Sequence of chain 1.E:
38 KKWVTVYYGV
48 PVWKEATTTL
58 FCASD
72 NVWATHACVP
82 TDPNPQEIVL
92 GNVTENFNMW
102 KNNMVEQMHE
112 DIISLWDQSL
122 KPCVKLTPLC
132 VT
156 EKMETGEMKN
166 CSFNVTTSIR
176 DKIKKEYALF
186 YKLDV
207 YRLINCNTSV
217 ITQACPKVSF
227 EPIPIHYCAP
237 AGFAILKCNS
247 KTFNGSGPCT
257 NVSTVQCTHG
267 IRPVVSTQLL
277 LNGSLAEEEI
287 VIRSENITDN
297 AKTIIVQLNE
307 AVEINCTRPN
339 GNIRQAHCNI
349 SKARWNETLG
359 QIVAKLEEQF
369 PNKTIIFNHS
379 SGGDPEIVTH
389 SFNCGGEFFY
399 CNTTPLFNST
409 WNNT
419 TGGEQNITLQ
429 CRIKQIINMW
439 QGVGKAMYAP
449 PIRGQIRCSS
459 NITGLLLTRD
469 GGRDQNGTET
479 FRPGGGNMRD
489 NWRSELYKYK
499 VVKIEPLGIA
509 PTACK

Binding-site contacts:
Ligand atom C4 contacts residue GLU309 of chain 1.E at 4.3 Å.
Ligand atom C5 contacts residue ASN311 of chain 1.E at 3.7 Å.
Ligand atom C8 contacts residue ASN347 of chain 1.E at 4.4 Å.
Ligand atom C3 contacts residue GLU309 of chain 1.E at 3.8 Å.
Ligand atom C8 contacts residue ASN311 of chain 1.E at 4.5 Å.
Ligand atom C8 contacts residue NAG1 of chain 1.KA at 4.4 Å.
Ligand atom C1 contacts residue ASN311 of chain 1.E at 1.4 Å.
Ligand atom O5 contacts residue ASN311 of chain 1.E at 2.4 Å (h-bond).
Ligand atom N2 contacts residue ASN311 of chain 1.E at 2.9 Å (h-bond).
Ligand atom C6 contacts residue ARG455 of chain 1.E at 4.3 Å.
Ligand atom O7 contacts residue ASN311 of chain 1.E at 3.5 Å (h-bond).
Ligand atom O5 contacts residue ARG455 of chain 1.E at 4.5 Å.
Ligand atom C5 contacts residue GLU309 of chain 1.E at 4.2 Å.
Ligand atom C1 contacts residue GLU309 of chain 1.E at 4.5 Å.
Ligand atom C8 contacts residue ILE348 of chain 1.E at 3.7 Å (hydrophobic).
Ligand atom O4 contacts residue GLU309 of chain 1.E at 4.2 Å.
Ligand atom C8 contacts residue SER349 of chain 1.E at 3.4 Å.
Ligand atom O7 contacts residue NAG1 of chain 1.KA at 3.6 Å.
Ligand atom C2 contacts residue ASN311 of chain 1.E at 2.5 Å.
Ligand atom C7 contacts residue ASN311 of chain 1.E at 3.4 Å.
Ligand atom C3 contacts residue ASN311 of chain 1.E at 3.8 Å.
Ligand atom C4 contacts residue ASN311 of chain 1.E at 4.3 Å.

A small-molecule ligand and the protein it binds are described below.
Small molecule (SMILES): CC(=O)N[C@@H]1[C@@H](O)[C@H](O)[C@@H](CO)O[C@H]1O